Binding-site contacts:
Ligand atom C3 contacts residue GLN161 of chain 1.A at 3.6 Å.
Ligand atom O4 contacts residue GLY130 of chain 1.A at 3.2 Å.
Ligand atom C7 contacts residue ASN165 of chain 1.A at 3.1 Å.
Ligand atom C5 contacts residue ASN165 of chain 1.A at 3.7 Å.
Ligand atom O3 contacts residue GLU113 of chain 1.A at 3.3 Å (salt-bridge).
Ligand atom C2 contacts residue GLN161 of chain 1.A at 3.7 Å.
Ligand atom C1 contacts residue GLY130 of chain 1.A at 3.7 Å.
Ligand atom C1 contacts residue ASN165 of chain 1.A at 1.4 Å.
Ligand atom C5 contacts residue GLY130 of chain 1.A at 3.5 Å.
Ligand atom C3 contacts residue ASN165 of chain 1.A at 3.8 Å.
Ligand atom C4 contacts residue SER114 of chain 1.A at 3.8 Å.
Ligand atom C7 contacts residue GLN161 of chain 1.A at 3.4 Å.
Ligand atom N2 contacts residue GLN161 of chain 1.A at 2.6 Å (h-bond).
Ligand atom O3 contacts residue THR131 of chain 1.A at 3.6 Å.
Ligand atom O4 contacts residue SER114 of chain 1.A at 3.0 Å (h-bond).
Ligand atom O4 contacts residue TRP129 of chain 1.A at 3.3 Å.
Ligand atom C6 contacts residue LEU164 of chain 1.A at 3.9 Å (hydrophobic).
Ligand atom C2 contacts residue TRP129 of chain 1.A at 3.5 Å (hydrophobic).
Ligand atom O3 contacts residue SER114 of chain 1.A at 3.1 Å (h-bond).
Ligand atom C5 contacts residue GLY130 of chain 1.A at 3.6 Å.
Ligand atom N2 contacts residue ASN165 of chain 1.A at 3.0 Å (h-bond).
Ligand atom O3 contacts residue GLN161 of chain 1.A at 3.6 Å.
Ligand atom O5 contacts residue ASN165 of chain 1.A at 2.3 Å (h-bond).
Ligand atom O5 contacts residue TRP129 of chain 1.A at 3.8 Å.
Ligand atom C6 contacts residue PHE128 of chain 1.A at 3.6 Å (hydrophobic).
Ligand atom O7 contacts residue ASN165 of chain 1.A at 2.8 Å (h-bond).
Ligand atom O5 contacts residue THR131 of chain 1.A at 3.6 Å.
Ligand atom N2 contacts residue GLY130 of chain 1.A at 3.9 Å.
Ligand atom C5 contacts residue ASN165 of chain 1.A at 3.6 Å.
Ligand atom C4 contacts residue GLY130 of chain 1.A at 3.8 Å.
Ligand atom O7 contacts residue GLY130 of chain 1.A at 3.1 Å.
Ligand atom O5 contacts residue GLY130 of chain 1.A at 2.6 Å (h-bond).
Ligand atom C7 contacts residue GLY130 of chain 1.A at 3.5 Å.
Ligand atom C3 contacts residue GLY130 of chain 1.A at 3.5 Å.
Ligand atom C6 contacts residue GLY130 of chain 1.A at 3.3 Å.
Ligand atom O2 contacts residue TRP129 of chain 1.A at 3.8 Å.
Ligand atom C8 contacts residue GLN161 of chain 1.A at 3.2 Å.
Ligand atom C2 contacts residue ASN165 of chain 1.A at 2.5 Å.
Ligand atom O2 contacts residue GLU113 of chain 1.A at 3.8 Å.
Ligand atom C8 contacts residue TRP129 of chain 1.A at 3.5 Å (hydrophobic).

A small-molecule ligand and the protein it binds are described below.
Small molecule (SMILES): CC(=O)N[C@H]1[C@H](O[C@H]2[C@H](O)[C@@H](NC(C)=O)CO[C@@H]2CO[C@@H]2O[C@@H](C)[C@@H](O)[C@@H](O)[C@@H]2O)O[C@H](CO)[C@@H](O[C@@H]2O[C@H](CO[C@H]3O[C@H](CO)[C@@H](O)[C@H](O)[C@@H]3O)[C@@H](O)[C@H](O[C@H]3O[C@H](CO)[C@@H](O)[C@H](O)[C@@H]3O)[C@@H]2O)[C@@H]1O

Sequence of chain 1.A:
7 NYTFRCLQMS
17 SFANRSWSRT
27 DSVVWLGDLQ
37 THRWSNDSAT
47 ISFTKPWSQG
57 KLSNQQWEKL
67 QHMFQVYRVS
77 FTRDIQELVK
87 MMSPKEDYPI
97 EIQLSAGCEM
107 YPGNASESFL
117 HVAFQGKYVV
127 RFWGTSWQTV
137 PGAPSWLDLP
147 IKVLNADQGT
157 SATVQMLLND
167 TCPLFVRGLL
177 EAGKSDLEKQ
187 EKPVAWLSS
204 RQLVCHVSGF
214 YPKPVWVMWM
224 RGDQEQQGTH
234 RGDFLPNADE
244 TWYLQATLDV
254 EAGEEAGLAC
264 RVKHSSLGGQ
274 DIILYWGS